Sequence of chain 1.C:
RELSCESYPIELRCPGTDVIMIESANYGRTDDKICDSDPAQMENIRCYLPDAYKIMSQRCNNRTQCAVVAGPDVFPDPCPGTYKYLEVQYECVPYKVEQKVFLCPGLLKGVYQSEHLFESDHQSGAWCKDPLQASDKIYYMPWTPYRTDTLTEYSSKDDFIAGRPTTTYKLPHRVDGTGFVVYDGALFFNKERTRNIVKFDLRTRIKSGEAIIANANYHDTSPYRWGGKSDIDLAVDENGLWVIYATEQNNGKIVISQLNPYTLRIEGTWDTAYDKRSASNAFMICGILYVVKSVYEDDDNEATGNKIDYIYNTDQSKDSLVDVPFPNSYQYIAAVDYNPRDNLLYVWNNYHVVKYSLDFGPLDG

The protein below binds the small molecule below.
Small molecule (SMILES): CC(=O)N[C@@H]1[C@@H](O)[C@H](O)[C@@H](CO)O[C@H]1O

Binding-site contacts:
Ligand atom N2 contacts residue ASN72 of chain 1.C at 2.9 Å (h-bond).
Ligand atom O5 contacts residue ASN71 of chain 1.C at 3.5 Å.
Ligand atom C8 contacts residue GLU108 of chain 1.C at 3.4 Å.
Ligand atom C2 contacts residue GLU108 of chain 1.C at 4.4 Å.
Ligand atom C2 contacts residue ASN72 of chain 1.C at 2.5 Å.
Ligand atom C4 contacts residue GLU108 of chain 1.C at 4.0 Å.
Ligand atom C5 contacts residue ASN71 of chain 1.C at 4.2 Å.
Ligand atom C6 contacts residue ASN71 of chain 1.C at 3.1 Å.
Ligand atom N2 contacts residue PHE112 of chain 1.C at 4.0 Å.
Ligand atom C5 contacts residue ASN72 of chain 1.C at 3.6 Å.
Ligand atom N2 contacts residue VAL107 of chain 1.C at 4.3 Å.
Ligand atom C3 contacts residue GLU108 of chain 1.C at 4.1 Å.
Ligand atom O5 contacts residue SER67 of chain 1.C at 4.5 Å.
Ligand atom O3 contacts residue GLU108 of chain 1.C at 3.1 Å (salt-bridge).
Ligand atom O6 contacts residue ASN71 of chain 1.C at 4.0 Å.
Ligand atom O7 contacts residue ASN72 of chain 1.C at 3.3 Å (h-bond).
Ligand atom C6 contacts residue SER67 of chain 1.C at 4.4 Å.
Ligand atom C7 contacts residue PHE112 of chain 1.C at 3.5 Å (hydrophobic).
Ligand atom C1 contacts residue ASN71 of chain 1.C at 4.4 Å.
Ligand atom C3 contacts residue PHE112 of chain 1.C at 3.6 Å (hydrophobic).
Ligand atom O4 contacts residue GLU108 of chain 1.C at 4.2 Å.
Ligand atom C2 contacts residue PHE112 of chain 1.C at 4.4 Å (hydrophobic).
Ligand atom O4 contacts residue PHE112 of chain 1.C at 4.4 Å.
Ligand atom C3 contacts residue ASN72 of chain 1.C at 3.8 Å.
Ligand atom C8 contacts residue PHE112 of chain 1.C at 3.4 Å (hydrophobic).
Ligand atom O7 contacts residue PHE112 of chain 1.C at 3.3 Å.
Ligand atom C1 contacts residue ASN72 of chain 1.C at 1.4 Å.
Ligand atom O5 contacts residue ASN72 of chain 1.C at 2.4 Å (h-bond).
Ligand atom C7 contacts residue ASN72 of chain 1.C at 3.3 Å.
Ligand atom C4 contacts residue ASN72 of chain 1.C at 4.2 Å.
Ligand atom N2 contacts residue GLU108 of chain 1.C at 3.6 Å.
Ligand atom C8 contacts residue ASN72 of chain 1.C at 4.4 Å.
Ligand atom C7 contacts residue GLU108 of chain 1.C at 4.1 Å.
Ligand atom O3 contacts residue PHE112 of chain 1.C at 3.4 Å.